The protein below binds the small molecule below.
Small molecule (SMILES): NCCCC[C@@H](NC(=O)[C@@H](CCCN=C(N)N)NC(=O)[C@@H](CCCN=C(N)N)NC(=O)[C@@H](CCCN=C(N)N)NC(=O)[C@@H](CCCN=C(N)N)NC(=O)[C@@H](CCCN=C(N)N)NC(=O)[C@@H](CCCN=C(N)N)NC(=O)CCCCCNCc1nc2c(sc3cc(Br)cnc32)c(=O)[nH]1)C(N)=O

Binding-site contacts:
Ligand atom C32 contacts residue ASP187 of chain 1.A at 3.3 Å.
Ligand atom BR contacts residue ARG123 of chain 1.A at 3.7 Å.
Ligand atom NH1 contacts residue HIS245 of chain 1.A at 3.1 Å (h-bond).
Ligand atom NH2 contacts residue ASP240 of chain 1.A at 3.3 Å (salt-bridge).
Ligand atom N19 contacts residue VAL53 of chain 1.A at 3.6 Å.
Ligand atom CA contacts residue GLU172 of chain 1.A at 3.6 Å.
Ligand atom NH2 contacts residue ASP132 of chain 1.A at 2.9 Å (salt-bridge).
Ligand atom NH2 contacts residue PHE131 of chain 1.A at 3.5 Å.
Ligand atom CZ contacts residue ASP129 of chain 1.A at 3.1 Å.
Ligand atom CZ contacts residue ASP240 of chain 1.A at 3.3 Å.
Ligand atom CA contacts residue PHE50 of chain 1.A at 3.7 Å (hydrophobic).
Ligand atom NH1 contacts residue PHE131 of chain 1.A at 2.9 Å (h-bond).
Ligand atom N contacts residue PHE50 of chain 1.A at 3.5 Å.
Ligand atom CG contacts residue GLY49 of chain 1.A at 3.7 Å.
Ligand atom NE contacts residue GLY239 of chain 1.A at 3.5 Å (h-bond).
Ligand atom CD contacts residue ASP240 of chain 1.A at 3.6 Å.
Ligand atom C41 contacts residue LEU45 of chain 1.A at 3.6 Å (hydrophobic).
Ligand atom CD contacts residue GLU172 of chain 1.A at 3.6 Å.
Ligand atom NH1 contacts residue ILE134 of chain 1.A at 3.5 Å.
Ligand atom NH1 contacts residue ASP129 of chain 1.A at 2.8 Å (salt-bridge).
Ligand atom N18 contacts residue LYS68 of chain 1.A at 3.2 Å (salt-bridge).
Ligand atom C39 contacts residue LEU175 of chain 1.A at 3.6 Å (hydrophobic).
Ligand atom NH2 contacts residue THR135 of chain 1.A at 2.6 Å (h-bond).
Ligand atom NH1 contacts residue GLU244 of chain 1.A at 3.6 Å.
Ligand atom NH1 contacts residue THR135 of chain 1.A at 3.1 Å (h-bond).
Ligand atom CB contacts residue ASP240 of chain 1.A at 3.2 Å.
Ligand atom NH2 contacts residue ASP129 of chain 1.A at 2.9 Å (salt-bridge).
Ligand atom C35 contacts residue LYS68 of chain 1.A at 3.4 Å.
Ligand atom N17 contacts residue ASP187 of chain 1.A at 3.6 Å.
Ligand atom NH2 contacts residue ILE241 of chain 1.A at 3.7 Å.
Ligand atom O contacts residue PHE131 of chain 1.A at 3.4 Å.
Ligand atom O contacts residue ASP187 of chain 1.A at 3.5 Å (salt-bridge).
Ligand atom O contacts residue LYS68 of chain 1.A at 2.8 Å (salt-bridge).
Ligand atom C40 contacts residue LEU175 of chain 1.A at 3.5 Å (hydrophobic).
Ligand atom O1 contacts residue PHE50 of chain 1.A at 2.9 Å (h-bond).
Ligand atom O1 contacts residue GLY49 of chain 1.A at 3.3 Å.
Ligand atom CZ contacts residue THR135 of chain 1.A at 3.1 Å.
Ligand atom C39 contacts residue ALA66 of chain 1.A at 3.6 Å (hydrophobic).
Ligand atom NH1 contacts residue ASP240 of chain 1.A at 2.7 Å (salt-bridge).
Ligand atom N contacts residue GLU172 of chain 1.A at 3.1 Å (salt-bridge).

Sequence of chain 1.A:
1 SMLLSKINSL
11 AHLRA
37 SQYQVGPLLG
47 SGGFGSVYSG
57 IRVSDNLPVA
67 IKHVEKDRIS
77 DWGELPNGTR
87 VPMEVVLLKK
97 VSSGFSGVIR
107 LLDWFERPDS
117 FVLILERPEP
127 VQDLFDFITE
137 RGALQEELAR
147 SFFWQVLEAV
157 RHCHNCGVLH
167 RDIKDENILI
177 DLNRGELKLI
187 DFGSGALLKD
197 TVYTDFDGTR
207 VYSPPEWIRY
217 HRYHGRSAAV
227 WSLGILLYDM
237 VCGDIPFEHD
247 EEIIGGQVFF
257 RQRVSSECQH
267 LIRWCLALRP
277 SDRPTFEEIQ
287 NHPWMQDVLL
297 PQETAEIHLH